Binding-site contacts:
Ligand atom S12 contacts residue LYS176 of chain 3.A at 4.2 Å.
Ligand atom C15 contacts residue GLN178 of chain 3.A at 3.5 Å.
Ligand atom C04 contacts residue LYS176 of chain 3.A at 4.2 Å.
Ligand atom C04 contacts residue VAL175 of chain 3.A at 3.9 Å (hydrophobic).
Ligand atom O14 contacts residue LYS161 of chain 3.A at 3.8 Å.
Ligand atom O14 contacts residue GLY172 of chain 3.A at 3.8 Å.
Ligand atom C02 contacts residue VAL175 of chain 3.A at 4.0 Å (hydrophobic).
Ligand atom O13 contacts residue VAL175 of chain 3.A at 4.1 Å.
Ligand atom O06 contacts residue GLU173 of chain 3.A at 3.5 Å (salt-bridge).
Ligand atom C10 contacts residue GLY172 of chain 3.A at 3.1 Å.
Ligand atom S12 contacts residue GLY172 of chain 3.A at 4.2 Å.
Ligand atom O06 contacts residue VAL175 of chain 3.A at 3.5 Å.
Ligand atom O14 contacts residue THR177 of chain 3.A at 4.0 Å.
Ligand atom O14 contacts residue GLN178 of chain 3.A at 4.2 Å.
Ligand atom C04 contacts residue GLU173 of chain 3.A at 4.4 Å.
Ligand atom N11 contacts residue VAL175 of chain 3.A at 4.4 Å.
Ligand atom C09 contacts residue GLU173 of chain 3.A at 4.4 Å.
Ligand atom S12 contacts residue THR177 of chain 3.A at 4.4 Å.
Ligand atom O13 contacts residue LYS176 of chain 3.A at 3.5 Å.
Ligand atom N05 contacts residue ALA174 of chain 3.A at 4.4 Å.
Ligand atom O06 contacts residue ALA174 of chain 3.A at 3.8 Å.
Ligand atom N05 contacts residue LYS176 of chain 3.A at 4.2 Å.
Ligand atom O13 contacts residue THR177 of chain 3.A at 3.0 Å (h-bond).
Ligand atom O13 contacts residue GLN178 of chain 3.A at 3.2 Å (h-bond).
Ligand atom S12 contacts residue GLN178 of chain 3.A at 4.2 Å.
Ligand atom N11 contacts residue GLY172 of chain 3.A at 3.5 Å (h-bond).
Ligand atom N05 contacts residue GLY172 of chain 3.A at 4.4 Å.
Ligand atom C03 contacts residue VAL175 of chain 3.A at 4.5 Å (hydrophobic).
Ligand atom N05 contacts residue VAL175 of chain 3.A at 3.3 Å (h-bond).
Ligand atom C01 contacts residue LYS176 of chain 3.A at 4.4 Å.
Ligand atom N05 contacts residue GLU173 of chain 3.A at 3.1 Å (salt-bridge).
Ligand atom C15 contacts residue LYS176 of chain 3.A at 3.4 Å.
Ligand atom O14 contacts residue ILE171 of chain 3.A at 3.8 Å.
Ligand atom C02 contacts residue LYS176 of chain 3.A at 3.9 Å.
Ligand atom O06 contacts residue LYS176 of chain 3.A at 3.9 Å.
Ligand atom C09 contacts residue GLY172 of chain 3.A at 3.7 Å.
Ligand atom C03 contacts residue LYS176 of chain 3.A at 3.9 Å.

The small molecule below binds the protein below.
Small molecule (SMILES): Cc1cc([C@@H]2CCCN2S(C)(=O)=O)no1

Sequence of chain 3.A:
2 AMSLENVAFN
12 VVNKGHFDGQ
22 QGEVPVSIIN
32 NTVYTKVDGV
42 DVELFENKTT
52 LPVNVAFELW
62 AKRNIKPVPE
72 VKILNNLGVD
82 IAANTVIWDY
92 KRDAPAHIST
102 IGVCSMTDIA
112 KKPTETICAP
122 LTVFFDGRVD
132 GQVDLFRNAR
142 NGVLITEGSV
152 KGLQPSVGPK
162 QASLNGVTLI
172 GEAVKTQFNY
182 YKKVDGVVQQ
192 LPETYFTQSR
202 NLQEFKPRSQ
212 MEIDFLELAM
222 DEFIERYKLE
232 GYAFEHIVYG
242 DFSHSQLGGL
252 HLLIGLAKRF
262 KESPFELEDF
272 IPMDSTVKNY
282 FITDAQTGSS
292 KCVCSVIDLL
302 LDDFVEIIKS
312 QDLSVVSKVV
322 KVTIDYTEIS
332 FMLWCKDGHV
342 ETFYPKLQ